Binding-site contacts:
Ligand atom S21 contacts residue LYS203 of chain 1.H at 4.0 Å.
Ligand atom C14 contacts residue PHE87 of chain 1.H at 3.7 Å (hydrophobic).
Ligand atom S21 contacts residue ARG85 of chain 1.H at 3.9 Å.
Ligand atom O23 contacts residue LYS203 of chain 1.H at 4.2 Å.
Ligand atom C01 contacts residue ILE99 of chain 1.H at 3.9 Å (hydrophobic).
Ligand atom O11 contacts residue ILE280 of chain 1.H at 3.9 Å.
Ligand atom O22 contacts residue LYS203 of chain 1.H at 3.8 Å.
Ligand atom C08 contacts residue PHE87 of chain 1.H at 4.2 Å (hydrophobic).
Ligand atom O23 contacts residue PRO194 of chain 1.H at 4.2 Å.
Ligand atom C15 contacts residue PHE87 of chain 1.H at 4.3 Å (hydrophobic).
Ligand atom O11 contacts residue PHE283 of chain 1.H at 3.6 Å.
Ligand atom O24 contacts residue LYS203 of chain 1.H at 2.9 Å.
Ligand atom O20 contacts residue GLU353 of chain 1.H at 4.2 Å.
Ligand atom O23 contacts residue TYR36 of chain 1.H at 4.3 Å.
Ligand atom C12 contacts residue PHE87 of chain 1.H at 3.7 Å (hydrophobic).
Ligand atom C12 contacts residue PHE192 of chain 1.H at 4.1 Å (hydrophobic).
Ligand atom C10 contacts residue ILE280 of chain 1.H at 4.2 Å (hydrophobic).
Ligand atom C25 contacts residue PHE87 of chain 1.H at 3.3 Å (hydrophobic).
Ligand atom C01 contacts residue SER98 of chain 1.H at 4.3 Å.
Ligand atom C01 contacts residue PHE87 of chain 1.H at 3.8 Å (hydrophobic).
Ligand atom C04 contacts residue ARG84 of chain 1.H at 4.2 Å.
Ligand atom O22 contacts residue ASP55 of chain 1.H at 3.3 Å (salt-bridge).
Ligand atom C13 contacts residue PHE87 of chain 1.H at 3.4 Å (hydrophobic).
Ligand atom C03 contacts residue ZWY1 of chain 1.NA at 3.7 Å.
Ligand atom C09 contacts residue PHE283 of chain 1.H at 3.8 Å (hydrophobic).
Ligand atom C12 contacts residue PRO194 of chain 1.H at 4.2 Å (hydrophobic).
Ligand atom C13 contacts residue PRO194 of chain 1.H at 4.0 Å (hydrophobic).
Ligand atom C19 contacts residue PHE87 of chain 1.H at 3.7 Å (hydrophobic).
Ligand atom C08 contacts residue PHE192 of chain 1.H at 3.7 Å (hydrophobic).
Ligand atom O24 contacts residue VAL199 of chain 1.H at 4.2 Å.
Ligand atom C16 contacts residue ZWY1 of chain 1.NA at 3.9 Å.
Ligand atom C17 contacts residue GLU353 of chain 1.H at 4.3 Å.
Ligand atom C04 contacts residue ZWY1 of chain 1.NA at 4.2 Å.
Ligand atom O11 contacts residue SER98 of chain 1.H at 4.1 Å.
Ligand atom C25 contacts residue ARG85 of chain 1.H at 3.7 Å.
Ligand atom O20 contacts residue ARG85 of chain 1.H at 4.0 Å.
Ligand atom C06 contacts residue PHE87 of chain 1.H at 3.8 Å (hydrophobic).
Ligand atom O22 contacts residue ARG85 of chain 1.H at 2.7 Å (salt-bridge).
Ligand atom C10 contacts residue PHE283 of chain 1.H at 4.2 Å (hydrophobic).
Ligand atom C14 contacts residue PRO194 of chain 1.H at 4.3 Å (hydrophobic).

A protein and the small-molecule ligand that binds it are described below.
Small molecule (SMILES): C[C@]12CC[C@H](OS(=O)(=O)O)CC1=CC[C@@H]1[C@@H]2CC[C@]2(C)C(=O)CC[C@@H]12

Sequence of chain 1.H:
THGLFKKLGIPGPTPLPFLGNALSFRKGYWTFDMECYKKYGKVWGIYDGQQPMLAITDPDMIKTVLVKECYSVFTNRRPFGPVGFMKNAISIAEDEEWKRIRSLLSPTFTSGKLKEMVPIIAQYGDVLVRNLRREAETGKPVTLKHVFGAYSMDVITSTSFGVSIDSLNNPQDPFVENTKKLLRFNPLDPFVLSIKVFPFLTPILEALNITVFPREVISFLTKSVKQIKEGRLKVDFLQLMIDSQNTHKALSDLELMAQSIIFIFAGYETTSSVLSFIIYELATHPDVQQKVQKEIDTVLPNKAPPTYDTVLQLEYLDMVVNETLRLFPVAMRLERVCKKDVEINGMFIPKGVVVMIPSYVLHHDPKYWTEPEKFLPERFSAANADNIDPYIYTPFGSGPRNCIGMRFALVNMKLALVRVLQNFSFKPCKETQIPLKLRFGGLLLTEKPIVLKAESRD